This protein binds this small molecule.
Small molecule (SMILES): COc1c(C)nc(CSc2nc3cc4c(cc3[nH]2)OCO4)c(C)c1C

Sequence of chain 1.D:
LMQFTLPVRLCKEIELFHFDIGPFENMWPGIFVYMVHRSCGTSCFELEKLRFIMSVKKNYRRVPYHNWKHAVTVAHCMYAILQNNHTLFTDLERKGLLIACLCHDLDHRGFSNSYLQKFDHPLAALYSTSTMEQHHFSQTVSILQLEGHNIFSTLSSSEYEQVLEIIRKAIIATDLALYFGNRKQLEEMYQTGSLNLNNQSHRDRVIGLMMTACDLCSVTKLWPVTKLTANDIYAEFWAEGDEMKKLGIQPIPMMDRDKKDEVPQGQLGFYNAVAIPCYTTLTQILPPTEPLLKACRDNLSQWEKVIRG

Binding-site contacts:
Ligand atom C22 contacts residue LEU229 of chain 1.D at 3.8 Å (hydrophobic).
Ligand atom C21 contacts residue PHE283 of chain 1.D at 3.5 Å (hydrophobic).
Ligand atom C19 contacts residue PHE250 of chain 1.D at 3.5 Å (hydrophobic).
Ligand atom N6 contacts residue MET267 of chain 1.D at 3.4 Å.
Ligand atom C14 contacts residue MET267 of chain 1.D at 3.6 Å (hydrophobic).
Ligand atom C8 contacts residue GLY279 of chain 1.D at 3.6 Å.
Ligand atom C16 contacts residue PHE283 of chain 1.D at 3.6 Å (hydrophobic).
Ligand atom C2 contacts residue GLY279 of chain 1.D at 3.5 Å.
Ligand atom C25 contacts residue ILE246 of chain 1.D at 3.2 Å (hydrophobic).
Ligand atom C22 contacts residue PHE283 of chain 1.D at 3.6 Å (hydrophobic).
Ligand atom C2 contacts residue MET267 of chain 1.D at 3.5 Å (hydrophobic).
Ligand atom C14 contacts residue GLN280 of chain 1.D at 3.6 Å.
Ligand atom N17 contacts residue GLN280 of chain 1.D at 3.2 Å (h-bond).
Ligand atom C1 contacts residue MET267 of chain 1.D at 3.5 Å (hydrophobic).
Ligand atom C20 contacts residue PHE283 of chain 1.D at 3.7 Å (hydrophobic).
Ligand atom C8 contacts residue TYR247 of chain 1.D at 3.4 Å (hydrophobic).
Ligand atom O10 contacts residue PRO266 of chain 1.D at 3.2 Å.
Ligand atom C14 contacts residue PHE250 of chain 1.D at 3.6 Å (hydrophobic).
Ligand atom C5 contacts residue TYR247 of chain 1.D at 3.4 Å (hydrophobic).
Ligand atom O24 contacts residue LEU229 of chain 1.D at 3.6 Å.
Ligand atom N4 contacts residue GLY279 of chain 1.D at 3.5 Å (h-bond).
Ligand atom C8 contacts residue MET267 of chain 1.D at 3.6 Å (hydrophobic).
Ligand atom C18 contacts residue PHE283 of chain 1.D at 3.4 Å (hydrophobic).
Ligand atom C5 contacts residue MET267 of chain 1.D at 3.6 Å (hydrophobic).
Ligand atom C9 contacts residue MET267 of chain 1.D at 3.5 Å (hydrophobic).
Ligand atom O12 contacts residue GLU275 of chain 1.D at 3.5 Å (salt-bridge).
Ligand atom N6 contacts residue TYR247 of chain 1.D at 2.3 Å (h-bond).
Ligand atom C19 contacts residue MET267 of chain 1.D at 3.7 Å (hydrophobic).
Ligand atom C1 contacts residue GLY279 of chain 1.D at 3.4 Å.
Ligand atom C25 contacts residue SER231 of chain 1.D at 2.8 Å.
Ligand atom C7 contacts residue MET267 of chain 1.D at 3.7 Å (hydrophobic).
Ligand atom S11 contacts residue PHE283 of chain 1.D at 3.3 Å.
Ligand atom C2 contacts residue TYR247 of chain 1.D at 3.2 Å (hydrophobic).
Ligand atom O12 contacts residue PRO266 of chain 1.D at 3.7 Å.
Ligand atom C3 contacts residue GLY279 of chain 1.D at 3.6 Å.
Ligand atom C13 contacts residue GLU275 of chain 1.D at 3.5 Å.
Ligand atom C13 contacts residue PRO266 of chain 1.D at 3.2 Å (hydrophobic).
Ligand atom C23 contacts residue ILE246 of chain 1.D at 3.8 Å (hydrophobic).
Ligand atom C3 contacts residue MET267 of chain 1.D at 3.8 Å (hydrophobic).
Ligand atom C14 contacts residue TYR247 of chain 1.D at 3.7 Å (hydrophobic).